Sequence of chain 3.D:
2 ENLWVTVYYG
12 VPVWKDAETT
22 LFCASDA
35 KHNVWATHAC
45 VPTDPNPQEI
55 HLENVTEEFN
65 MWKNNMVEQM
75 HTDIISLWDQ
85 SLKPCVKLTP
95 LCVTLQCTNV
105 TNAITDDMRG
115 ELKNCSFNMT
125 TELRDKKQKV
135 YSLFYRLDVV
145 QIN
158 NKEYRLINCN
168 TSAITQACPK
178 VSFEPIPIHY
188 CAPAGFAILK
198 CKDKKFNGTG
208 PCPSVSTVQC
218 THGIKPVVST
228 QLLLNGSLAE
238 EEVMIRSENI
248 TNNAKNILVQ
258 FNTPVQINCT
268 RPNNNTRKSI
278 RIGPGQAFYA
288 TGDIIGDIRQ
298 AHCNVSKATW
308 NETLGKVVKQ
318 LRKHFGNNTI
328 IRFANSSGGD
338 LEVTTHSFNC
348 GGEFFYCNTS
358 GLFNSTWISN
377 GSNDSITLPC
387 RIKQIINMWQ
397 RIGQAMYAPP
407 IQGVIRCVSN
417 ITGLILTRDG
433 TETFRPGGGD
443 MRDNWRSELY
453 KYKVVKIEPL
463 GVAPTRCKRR

This small molecule binds to this protein.
Small molecule (SMILES): CC(=O)N[C@H]1[C@H](O[C@H]2[C@H](O)[C@@H](NC(C)=O)CO[C@@H]2CO)O[C@H](CO)[C@@H](O)[C@@H]1O

Binding-site contacts:
Ligand atom N2 contacts residue ASN265 of chain 3.D at 2.9 Å (h-bond).
Ligand atom O6 contacts residue ARG412 of chain 3.D at 3.1 Å (salt-bridge).
Ligand atom C7 contacts residue ASN265 of chain 3.D at 3.0 Å.
Ligand atom O5 contacts residue ARG412 of chain 3.D at 3.7 Å.
Ligand atom C4 contacts residue GLN263 of chain 3.D at 4.4 Å.
Ligand atom O7 contacts residue ASN301 of chain 3.D at 3.9 Å.
Ligand atom C1 contacts residue ASN265 of chain 3.D at 1.4 Å.
Ligand atom C8 contacts residue VAL302 of chain 3.D at 4.2 Å (hydrophobic).
Ligand atom C2 contacts residue ASN265 of chain 3.D at 2.5 Å.
Ligand atom C5 contacts residue ASN265 of chain 3.D at 3.6 Å.
Ligand atom O5 contacts residue VAL414 of chain 3.D at 4.4 Å.
Ligand atom C3 contacts residue GLN263 of chain 3.D at 3.5 Å.
Ligand atom O5 contacts residue ASN265 of chain 3.D at 2.3 Å (h-bond).
Ligand atom O7 contacts residue ASN265 of chain 3.D at 2.8 Å (h-bond).
Ligand atom C8 contacts residue ASN265 of chain 3.D at 4.3 Å.
Ligand atom N2 contacts residue GLN263 of chain 3.D at 3.6 Å.
Ligand atom C1 contacts residue GLN263 of chain 3.D at 3.9 Å.
Ligand atom O3 contacts residue GLN263 of chain 3.D at 4.3 Å.
Ligand atom C5 contacts residue GLN263 of chain 3.D at 4.5 Å.
Ligand atom C8 contacts residue SER303 of chain 3.D at 3.6 Å.
Ligand atom C8 contacts residue ASN301 of chain 3.D at 4.0 Å.
Ligand atom C6 contacts residue ARG412 of chain 3.D at 4.1 Å.
Ligand atom C7 contacts residue ASN301 of chain 3.D at 4.5 Å.
Ligand atom C3 contacts residue ASN265 of chain 3.D at 3.8 Å.
Ligand atom C4 contacts residue ASN265 of chain 3.D at 4.2 Å.
Ligand atom C2 contacts residue GLN263 of chain 3.D at 3.8 Å.